Sequence of chain 1.B:
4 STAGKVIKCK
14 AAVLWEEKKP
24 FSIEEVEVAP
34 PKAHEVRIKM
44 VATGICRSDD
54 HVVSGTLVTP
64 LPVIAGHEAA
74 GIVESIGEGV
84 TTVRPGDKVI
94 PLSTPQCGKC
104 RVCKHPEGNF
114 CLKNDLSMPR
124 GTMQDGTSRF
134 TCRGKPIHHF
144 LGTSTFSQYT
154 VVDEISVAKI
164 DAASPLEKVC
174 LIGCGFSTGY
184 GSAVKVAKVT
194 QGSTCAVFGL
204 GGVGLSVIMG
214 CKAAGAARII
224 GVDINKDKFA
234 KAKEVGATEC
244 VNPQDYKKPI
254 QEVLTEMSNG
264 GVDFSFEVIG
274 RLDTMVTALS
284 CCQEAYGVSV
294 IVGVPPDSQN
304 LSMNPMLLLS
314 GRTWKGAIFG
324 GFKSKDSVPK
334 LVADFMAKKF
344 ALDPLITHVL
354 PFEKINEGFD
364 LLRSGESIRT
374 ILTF

Binding-site contacts:
Ligand atom C4 contacts residue LEU312 of chain 1.A at 3.9 Å (hydrophobic).
Ligand atom N8 contacts residue ZN1 of chain 1.G at 4.2 Å.
Ligand atom C2 contacts residue ILE321 of chain 1.B at 4.0 Å (hydrophobic).
Ligand atom C3 contacts residue VAL297 of chain 1.B at 3.5 Å (hydrophobic).
Ligand atom C7 contacts residue HIS70 of chain 1.B at 3.2 Å.
Ligand atom C1 contacts residue NAI1 of chain 1.I at 4.1 Å.
Ligand atom C3 contacts residue LEU312 of chain 1.A at 3.8 Å (hydrophobic).
Ligand atom N8 contacts residue LEU144 of chain 1.B at 4.0 Å.
Ligand atom C6 contacts residue SER51 of chain 1.B at 4.0 Å.
Ligand atom C3 contacts residue LEU119 of chain 1.B at 4.3 Å (hydrophobic).
Ligand atom C6 contacts residue LEU60 of chain 1.B at 4.0 Å (hydrophobic).
Ligand atom C4 contacts residue LEU119 of chain 1.B at 3.7 Å (hydrophobic).
Ligand atom N8 contacts residue NAI1 of chain 1.I at 4.1 Å.
Ligand atom O9 contacts residue CYS177 of chain 1.B at 3.2 Å (h-bond).
Ligand atom C6 contacts residue LEU144 of chain 1.B at 4.1 Å (hydrophobic).
Ligand atom C2 contacts residue NAI1 of chain 1.I at 3.5 Å.
Ligand atom C1 contacts residue VAL297 of chain 1.B at 4.4 Å (hydrophobic).
Ligand atom C5 contacts residue SER51 of chain 1.B at 4.4 Å.
Ligand atom C5 contacts residue LEU60 of chain 1.B at 3.8 Å (hydrophobic).
Ligand atom C5 contacts residue VAL297 of chain 1.B at 3.4 Å (hydrophobic).
Ligand atom C3 contacts residue ILE321 of chain 1.B at 3.7 Å (hydrophobic).
Ligand atom C4 contacts residue ILE321 of chain 1.B at 4.4 Å (hydrophobic).
Ligand atom C3 contacts residue NAI1 of chain 1.I at 3.8 Å.
Ligand atom O9 contacts residue HIS70 of chain 1.B at 3.0 Å (h-bond).
Ligand atom O9 contacts residue CYS49 of chain 1.B at 3.6 Å.
Ligand atom C4 contacts residue VAL297 of chain 1.B at 3.4 Å (hydrophobic).
Ligand atom O9 contacts residue NAI1 of chain 1.I at 3.3 Å.
Ligand atom C6 contacts residue VAL297 of chain 1.B at 4.4 Å (hydrophobic).
Ligand atom C1 contacts residue SER51 of chain 1.B at 3.6 Å.
Ligand atom C7 contacts residue SER51 of chain 1.B at 3.7 Å.
Ligand atom C7 contacts residue NAI1 of chain 1.I at 3.8 Å.
Ligand atom C7 contacts residue CYS177 of chain 1.B at 3.5 Å (hydrophobic).
Ligand atom C7 contacts residue SER96 of chain 1.B at 4.2 Å.
Ligand atom C5 contacts residue LEU119 of chain 1.B at 3.8 Å (hydrophobic).
Ligand atom O9 contacts residue SER51 of chain 1.B at 2.8 Å (h-bond).
Ligand atom C6 contacts residue LEU119 of chain 1.B at 4.0 Å (hydrophobic).
Ligand atom N8 contacts residue SER96 of chain 1.B at 4.4 Å.
Ligand atom C7 contacts residue ZN1 of chain 1.G at 2.9 Å.
Ligand atom N8 contacts residue SER51 of chain 1.B at 4.0 Å.
Ligand atom O9 contacts residue ZN1 of chain 1.G at 2.1 Å.

Sequence of chain 1.A:
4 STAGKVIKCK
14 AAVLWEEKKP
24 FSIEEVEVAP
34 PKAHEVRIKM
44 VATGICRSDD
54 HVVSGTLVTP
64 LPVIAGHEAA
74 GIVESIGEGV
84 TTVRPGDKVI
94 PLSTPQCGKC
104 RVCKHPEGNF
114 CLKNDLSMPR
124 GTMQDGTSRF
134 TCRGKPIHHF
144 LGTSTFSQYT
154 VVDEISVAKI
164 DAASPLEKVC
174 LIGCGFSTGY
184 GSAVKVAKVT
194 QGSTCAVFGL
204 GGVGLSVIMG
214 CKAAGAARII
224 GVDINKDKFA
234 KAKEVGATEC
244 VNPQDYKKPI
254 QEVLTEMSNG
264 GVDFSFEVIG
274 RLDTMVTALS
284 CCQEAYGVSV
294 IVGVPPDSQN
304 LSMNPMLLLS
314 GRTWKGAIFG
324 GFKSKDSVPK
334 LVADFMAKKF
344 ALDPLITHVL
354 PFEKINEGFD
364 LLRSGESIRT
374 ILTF

The protein below binds the small molecule below.
Small molecule (SMILES): O=CNC1CCCCC1